Sequence of chain 1.G:
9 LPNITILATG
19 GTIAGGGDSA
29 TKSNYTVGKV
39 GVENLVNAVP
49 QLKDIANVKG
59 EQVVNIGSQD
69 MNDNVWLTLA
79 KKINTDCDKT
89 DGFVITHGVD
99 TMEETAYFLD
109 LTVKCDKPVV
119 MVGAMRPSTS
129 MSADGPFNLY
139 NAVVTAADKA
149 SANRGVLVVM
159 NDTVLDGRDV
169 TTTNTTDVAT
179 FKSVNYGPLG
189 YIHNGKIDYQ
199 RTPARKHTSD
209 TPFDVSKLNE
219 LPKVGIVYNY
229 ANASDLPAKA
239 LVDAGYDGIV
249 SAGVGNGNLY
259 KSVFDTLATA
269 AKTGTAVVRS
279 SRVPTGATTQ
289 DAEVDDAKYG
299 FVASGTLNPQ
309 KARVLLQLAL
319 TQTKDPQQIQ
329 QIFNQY

A small-molecule ligand and the protein it binds are described below.
Small molecule (SMILES): NC(=O)C[C@H](N)C(=O)O

Binding-site contacts:
Ligand atom OXT contacts residue VAL35 of chain 1.G at 4.0 Å.
Ligand atom OD1 contacts residue GLY96 of chain 1.G at 3.4 Å.
Ligand atom ND2 contacts residue THR20 of chain 1.G at 3.0 Å (h-bond).
Ligand atom OXT contacts residue GLN67 of chain 1.G at 3.5 Å (h-bond).
Ligand atom C contacts residue SER66 of chain 1.G at 3.5 Å.
Ligand atom OXT contacts residue THR20 of chain 1.G at 4.0 Å.
Ligand atom O contacts residue VAL97 of chain 1.G at 3.1 Å (h-bond).
Ligand atom O contacts residue GLY96 of chain 1.G at 3.2 Å.
Ligand atom CB contacts residue ASP98 of chain 1.G at 3.2 Å.
Ligand atom O contacts residue SER66 of chain 1.G at 2.6 Å (h-bond).
Ligand atom C contacts residue GLN67 of chain 1.G at 3.5 Å.
Ligand atom C contacts residue ASP98 of chain 1.G at 3.8 Å.
Ligand atom CA contacts residue THR20 of chain 1.G at 3.2 Å.
Ligand atom ND2 contacts residue MET123 of chain 1.G at 3.9 Å.
Ligand atom N contacts residue ASP98 of chain 1.G at 2.7 Å (salt-bridge).
Ligand atom O contacts residue ASP98 of chain 1.G at 2.9 Å (salt-bridge).
Ligand atom ND2 contacts residue VAL97 of chain 1.G at 3.7 Å.
Ligand atom CG contacts residue ALA122 of chain 1.G at 3.7 Å (hydrophobic).
Ligand atom OXT contacts residue GLY96 of chain 1.G at 3.2 Å.
Ligand atom CB contacts residue THR20 of chain 1.G at 3.1 Å.
Ligand atom N contacts residue ASN256 of chain 1.E at 3.5 Å (h-bond).
Ligand atom C contacts residue VAL97 of chain 1.G at 3.8 Å (hydrophobic).
Ligand atom CA contacts residue GLN67 of chain 1.G at 3.8 Å.
Ligand atom CB contacts residue TYR33 of chain 1.G at 3.8 Å (hydrophobic).
Ligand atom N contacts residue GLN67 of chain 1.G at 2.9 Å (h-bond).
Ligand atom ND2 contacts residue ALA122 of chain 1.G at 2.9 Å (h-bond).
Ligand atom OXT contacts residue GLY19 of chain 1.G at 3.4 Å.
Ligand atom O contacts residue GLN67 of chain 1.G at 4.0 Å.
Ligand atom C contacts residue GLY96 of chain 1.G at 3.4 Å.
Ligand atom CA contacts residue ASP98 of chain 1.G at 3.6 Å.
Ligand atom OD1 contacts residue ALA122 of chain 1.G at 3.6 Å.
Ligand atom CG contacts residue VAL97 of chain 1.G at 3.5 Å (hydrophobic).
Ligand atom N contacts residue GLU291 of chain 1.E at 2.7 Å (salt-bridge).
Ligand atom CA contacts residue GLU291 of chain 1.E at 3.5 Å.
Ligand atom CB contacts residue GLU291 of chain 1.E at 3.9 Å.
Ligand atom OD1 contacts residue THR20 of chain 1.G at 3.0 Å (h-bond).
Ligand atom OXT contacts residue SER66 of chain 1.G at 2.7 Å (h-bond).
Ligand atom OXT contacts residue GLY65 of chain 1.G at 3.3 Å.
Ligand atom CG contacts residue THR20 of chain 1.G at 2.7 Å.
Ligand atom OD1 contacts residue VAL97 of chain 1.G at 3.0 Å (h-bond).

Sequence of chain 1.E:
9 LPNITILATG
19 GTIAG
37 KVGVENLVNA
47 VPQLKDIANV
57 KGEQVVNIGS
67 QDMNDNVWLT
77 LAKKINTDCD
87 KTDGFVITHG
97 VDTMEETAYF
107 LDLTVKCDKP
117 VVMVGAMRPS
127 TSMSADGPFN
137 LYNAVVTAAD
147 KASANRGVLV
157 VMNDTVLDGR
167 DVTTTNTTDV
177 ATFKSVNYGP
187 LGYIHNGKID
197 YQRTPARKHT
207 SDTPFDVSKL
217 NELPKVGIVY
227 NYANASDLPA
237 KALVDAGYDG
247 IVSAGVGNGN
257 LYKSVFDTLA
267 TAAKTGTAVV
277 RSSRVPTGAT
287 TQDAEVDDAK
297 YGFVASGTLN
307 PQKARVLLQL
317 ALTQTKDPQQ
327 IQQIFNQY